This protein binds this small molecule.
Small molecule (SMILES): NC(=O)CC[C@H](N)C(=O)O

Binding-site contacts:
Ligand atom NE2 contacts residue LYS31 of chain 7.A at 3.7 Å.
Ligand atom OE1 contacts residue ALA24 of chain 7.A at 3.9 Å.
Ligand atom O contacts residue LYS31 of chain 7.A at 3.9 Å.
Ligand atom NE2 contacts residue PRO30 of chain 7.A at 3.6 Å.
Ligand atom CG contacts residue LYS31 of chain 7.A at 3.4 Å.
Ligand atom OXT contacts residue THR33 of chain 7.A at 4.4 Å.
Ligand atom C contacts residue SER32 of chain 7.A at 3.5 Å.
Ligand atom CD contacts residue LYS31 of chain 7.A at 3.2 Å.
Ligand atom CB contacts residue LYS31 of chain 7.A at 4.4 Å.
Ligand atom OE1 contacts residue LYS31 of chain 7.A at 3.1 Å (salt-bridge).
Ligand atom OXT contacts residue PRO30 of chain 7.A at 2.9 Å.
Ligand atom OE1 contacts residue ILE29 of chain 7.A at 4.4 Å.
Ligand atom O contacts residue SER32 of chain 7.A at 3.3 Å (h-bond).
Ligand atom CA contacts residue LYS31 of chain 7.A at 4.1 Å.
Ligand atom OXT contacts residue SER32 of chain 7.A at 2.6 Å (h-bond).
Ligand atom CA contacts residue PRO30 of chain 7.A at 3.8 Å (hydrophobic).
Ligand atom CD contacts residue PRO30 of chain 7.A at 4.0 Å (hydrophobic).
Ligand atom C contacts residue LYS31 of chain 7.A at 3.6 Å.
Ligand atom OE1 contacts residue PRO30 of chain 7.A at 4.1 Å.
Ligand atom OXT contacts residue LYS31 of chain 7.A at 3.6 Å.
Ligand atom C contacts residue PRO30 of chain 7.A at 3.6 Å (hydrophobic).

Sequence of chain 7.A:
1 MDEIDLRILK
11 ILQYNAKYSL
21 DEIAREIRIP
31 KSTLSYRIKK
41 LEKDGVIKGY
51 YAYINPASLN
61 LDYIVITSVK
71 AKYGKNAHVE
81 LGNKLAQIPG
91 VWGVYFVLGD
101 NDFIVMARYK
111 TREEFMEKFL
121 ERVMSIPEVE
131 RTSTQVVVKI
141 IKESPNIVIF